This protein binds this small molecule.
Small molecule (SMILES): CC(=O)N[C@H]1[C@H](O[C@H]2[C@H](O)[C@@H](NC(C)=O)CO[C@@H]2CO)O[C@H](CO)[C@@H](O[C@@H]2O[C@H](CO)[C@@H](O)[C@H](O)[C@@H]2O)[C@@H]1O

Sequence of chain 1.E:
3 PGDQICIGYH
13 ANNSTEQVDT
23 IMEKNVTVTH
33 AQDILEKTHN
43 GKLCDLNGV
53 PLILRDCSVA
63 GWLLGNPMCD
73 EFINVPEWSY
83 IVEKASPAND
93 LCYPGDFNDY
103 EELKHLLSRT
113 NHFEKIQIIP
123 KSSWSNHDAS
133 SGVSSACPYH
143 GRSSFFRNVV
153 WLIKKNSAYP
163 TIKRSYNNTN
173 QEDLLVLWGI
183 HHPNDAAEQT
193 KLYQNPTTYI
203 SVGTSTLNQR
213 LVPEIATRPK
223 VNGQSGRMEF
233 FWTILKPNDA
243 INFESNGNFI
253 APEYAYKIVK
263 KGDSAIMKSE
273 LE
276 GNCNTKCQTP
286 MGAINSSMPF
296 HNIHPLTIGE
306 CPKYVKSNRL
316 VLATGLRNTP

Binding-site contacts:
Ligand atom C7 contacts residue ASN27 of chain 1.E at 3.3 Å.
Ligand atom C2 contacts residue ASN27 of chain 1.E at 2.3 Å.
Ligand atom C1 contacts residue GLN19 of chain 1.E at 3.7 Å.
Ligand atom O5 contacts residue GLN19 of chain 1.E at 4.1 Å.
Ligand atom C5 contacts residue ASN27 of chain 1.E at 3.6 Å.
Ligand atom O7 contacts residue LYS26 of chain 1.E at 4.2 Å.
Ligand atom C8 contacts residue LYS26 of chain 1.E at 3.0 Å.
Ligand atom C8 contacts residue ASP21 of chain 1.E at 3.8 Å.
Ligand atom C4 contacts residue ASN27 of chain 1.E at 4.2 Å.
Ligand atom C1 contacts residue ASN27 of chain 1.E at 1.4 Å.
Ligand atom O7 contacts residue ASN27 of chain 1.E at 3.5 Å (h-bond).
Ligand atom N2 contacts residue ASN27 of chain 1.E at 2.7 Å (h-bond).
Ligand atom O5 contacts residue ASN27 of chain 1.E at 2.4 Å (h-bond).
Ligand atom C7 contacts residue LYS26 of chain 1.E at 4.0 Å.
Ligand atom C8 contacts residue ASN27 of chain 1.E at 4.3 Å.
Ligand atom C3 contacts residue ASN27 of chain 1.E at 3.7 Å.